Binding-site contacts:
Ligand atom C2' contacts residue THR1 of chain 3.E at 2.5 Å.
Ligand atom O1 contacts residue GLY49 of chain 3.E at 3.8 Å.
Ligand atom O1' contacts residue GLY48 of chain 3.E at 3.1 Å (h-bond).
Ligand atom S contacts residue SER125 of chain 3.E at 3.8 Å.
Ligand atom C1 contacts residue THR50 of chain 3.E at 3.8 Å.
Ligand atom CA2 contacts residue SER21 of chain 3.E at 3.8 Å.
Ligand atom CA2 contacts residue GLY49 of chain 3.E at 4.0 Å.
Ligand atom O2 contacts residue SER21 of chain 3.E at 2.7 Å (h-bond).
Ligand atom O2 contacts residue VAL20 of chain 3.E at 3.7 Å.
Ligand atom CB3 contacts residue THR1 of chain 3.E at 3.0 Å.
Ligand atom O1 contacts residue THR50 of chain 3.E at 3.0 Å (h-bond).
Ligand atom O2' contacts residue SER125 of chain 3.E at 3.5 Å (h-bond).
Ligand atom N3 contacts residue THR1 of chain 3.E at 3.7 Å.
Ligand atom CA3 contacts residue GLN19 of chain 3.E at 3.8 Å.
Ligand atom C1 contacts residue SER21 of chain 3.E at 3.5 Å.
Ligand atom CS contacts residue THR1 of chain 3.E at 1.5 Å.
Ligand atom C1' contacts residue THR1 of chain 3.E at 3.5 Å.
Ligand atom CD1 contacts residue THR107 of chain 1.F at 3.7 Å.
Ligand atom CD5 contacts residue PHE46 of chain 3.E at 3.6 Å (hydrophobic).
Ligand atom CB2 contacts residue GLY48 of chain 3.E at 3.4 Å.
Ligand atom N3 contacts residue GLY48 of chain 3.E at 2.7 Å (h-bond).
Ligand atom CB3 contacts residue GLN19 of chain 3.E at 4.0 Å.
Ligand atom CA2 contacts residue GLY48 of chain 3.E at 3.4 Å.
Ligand atom CB3 contacts residue LYS33 of chain 3.E at 3.5 Å.
Ligand atom C10 contacts residue ILE109 of chain 1.F at 3.9 Å (hydrophobic).
Ligand atom C1' contacts residue GLY124 of chain 3.E at 3.5 Å.
Ligand atom CA3 contacts residue GLY48 of chain 3.E at 3.7 Å.
Ligand atom C2 contacts residue GLY48 of chain 3.E at 3.5 Å.
Ligand atom CD5 contacts residue GLY48 of chain 3.E at 3.2 Å.
Ligand atom CG3 contacts residue GLY48 of chain 3.E at 3.5 Å.
Ligand atom C1' contacts residue SER125 of chain 3.E at 2.9 Å.
Ligand atom C2 contacts residue SER21 of chain 3.E at 3.7 Å.
Ligand atom CD4 contacts residue SER21 of chain 3.E at 3.8 Å.
Ligand atom CB1 contacts residue SER21 of chain 3.E at 3.9 Å.
Ligand atom CB1 contacts residue THR50 of chain 3.E at 3.8 Å.
Ligand atom S contacts residue THR1 of chain 3.E at 3.8 Å.
Ligand atom N2 contacts residue SER21 of chain 3.E at 2.9 Å (h-bond).
Ligand atom CA3 contacts residue THR1 of chain 3.E at 2.5 Å.
Ligand atom CD5 contacts residue ALA47 of chain 3.E at 3.4 Å (hydrophobic).
Ligand atom CA1 contacts residue SER21 of chain 3.E at 3.5 Å.

Sequence of chain 1.C:
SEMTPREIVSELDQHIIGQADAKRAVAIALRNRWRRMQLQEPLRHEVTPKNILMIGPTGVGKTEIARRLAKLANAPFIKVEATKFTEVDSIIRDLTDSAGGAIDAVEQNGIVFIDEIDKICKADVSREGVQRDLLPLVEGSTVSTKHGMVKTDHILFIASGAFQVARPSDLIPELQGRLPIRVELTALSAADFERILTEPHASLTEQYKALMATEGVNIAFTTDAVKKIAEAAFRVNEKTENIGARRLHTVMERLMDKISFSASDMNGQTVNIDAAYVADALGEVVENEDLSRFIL

This small molecule binds to this protein.
Small molecule (SMILES): CC(C)C[C@@H](C=CS(C)(=O)=O)NC(=O)[C@H](CC(C)C)NC(=O)[C@H](CC(C)C)NC(=O)Cc1cc(I)c(O)c([N+](=O)[O-])c1

Sequence of chain 3.E:
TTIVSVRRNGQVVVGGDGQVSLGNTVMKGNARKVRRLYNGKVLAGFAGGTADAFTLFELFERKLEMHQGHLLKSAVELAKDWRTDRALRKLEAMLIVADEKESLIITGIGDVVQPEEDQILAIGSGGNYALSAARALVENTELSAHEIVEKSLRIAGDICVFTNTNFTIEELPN

Sequence of chain 1.F:
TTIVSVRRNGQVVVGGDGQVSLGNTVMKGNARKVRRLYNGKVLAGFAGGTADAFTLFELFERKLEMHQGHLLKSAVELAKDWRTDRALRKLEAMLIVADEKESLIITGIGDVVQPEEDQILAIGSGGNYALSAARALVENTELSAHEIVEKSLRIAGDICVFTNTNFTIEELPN